Sequence of chain 1.A:
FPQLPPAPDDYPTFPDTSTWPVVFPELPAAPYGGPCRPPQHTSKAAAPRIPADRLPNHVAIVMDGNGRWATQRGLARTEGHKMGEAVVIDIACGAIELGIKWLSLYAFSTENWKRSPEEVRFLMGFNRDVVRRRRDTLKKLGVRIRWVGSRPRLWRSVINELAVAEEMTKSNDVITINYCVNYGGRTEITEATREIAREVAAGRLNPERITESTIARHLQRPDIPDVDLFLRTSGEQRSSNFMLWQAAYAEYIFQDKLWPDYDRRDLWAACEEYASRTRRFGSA

Binding-site contacts:
Ligand atom C9 contacts residue TYR179 of chain 1.A at 3.8 Å (hydrophobic).
Ligand atom O3A contacts residue ASN66 of chain 1.A at 3.2 Å (h-bond).
Ligand atom O1 contacts residue GLY65 of chain 1.A at 3.6 Å.
Ligand atom C2 contacts residue HIS81 of chain 1.A at 3.8 Å.
Ligand atom C1 contacts residue MET63 of chain 1.A at 3.3 Å (hydrophobic).
Ligand atom PA contacts residue MG1 of chain 1.E at 3.3 Å.
Ligand atom PA contacts residue ARG115 of chain 1.A at 3.8 Å.
Ligand atom C10 contacts residue GLY84 of chain 1.A at 3.6 Å.
Ligand atom PB contacts residue GLY67 of chain 1.A at 3.7 Å.
Ligand atom O2B contacts residue MG1 of chain 1.E at 2.1 Å.
Ligand atom PB contacts residue MG1 of chain 1.E at 3.2 Å.
Ligand atom O2A contacts residue MG1 of chain 1.E at 2.1 Å.
Ligand atom C10 contacts residue TRP259 of chain 1.A at 3.7 Å (hydrophobic).
Ligand atom C2 contacts residue ARG115 of chain 1.A at 3.8 Å.
Ligand atom O1B contacts residue ARG77 of chain 1.A at 3.1 Å (salt-bridge).
Ligand atom O2A contacts residue ASP64 of chain 1.A at 2.9 Å (salt-bridge).
Ligand atom O3B contacts residue GLY65 of chain 1.A at 3.4 Å.
Ligand atom O1A contacts residue ARG77 of chain 1.A at 3.0 Å (salt-bridge).
Ligand atom O3A contacts residue ASP64 of chain 1.A at 3.7 Å.
Ligand atom PB contacts residue ARG68 of chain 1.A at 3.7 Å.
Ligand atom O3A contacts residue MG1 of chain 1.E at 3.5 Å.
Ligand atom O1 contacts residue ASN66 of chain 1.A at 3.5 Å (h-bond).
Ligand atom O3A contacts residue GLY65 of chain 1.A at 3.4 Å (h-bond).
Ligand atom PA contacts residue ASP64 of chain 1.A at 3.6 Å.
Ligand atom O1 contacts residue ASP64 of chain 1.A at 3.6 Å.
Ligand atom O3B contacts residue GLY67 of chain 1.A at 3.4 Å (h-bond).
Ligand atom C10 contacts residue MET63 of chain 1.A at 3.8 Å (hydrophobic).
Ligand atom O1A contacts residue HIS81 of chain 1.A at 3.3 Å.
Ligand atom O3B contacts residue ARG68 of chain 1.A at 2.7 Å (salt-bridge).
Ligand atom O1A contacts residue ARG115 of chain 1.A at 2.8 Å (salt-bridge).
Ligand atom O2A contacts residue ARG115 of chain 1.A at 2.9 Å (salt-bridge).
Ligand atom O2B contacts residue ARG68 of chain 1.A at 2.8 Å (salt-bridge).
Ligand atom O2B contacts residue ASP64 of chain 1.A at 3.0 Å (salt-bridge).
Ligand atom O3A contacts residue GLY67 of chain 1.A at 3.0 Å (h-bond).
Ligand atom C9 contacts residue ASN127 of chain 1.A at 3.8 Å.
Ligand atom C6 contacts residue ALA107 of chain 1.A at 3.5 Å (hydrophobic).
Ligand atom C8 contacts residue MET63 of chain 1.A at 3.8 Å (hydrophobic).
Ligand atom C10 contacts residue VAL88 of chain 1.A at 3.5 Å (hydrophobic).
Ligand atom C5 contacts residue MET63 of chain 1.A at 3.7 Å (hydrophobic).
Ligand atom C7 contacts residue ASN66 of chain 1.A at 3.6 Å.

A protein and the small-molecule ligand that binds it are described below.
Small molecule (SMILES): CC(C)=CCC/C(C)=C/CO[P](=O)(O)OP(=O)(O)O

Sequence of chain 1.C:
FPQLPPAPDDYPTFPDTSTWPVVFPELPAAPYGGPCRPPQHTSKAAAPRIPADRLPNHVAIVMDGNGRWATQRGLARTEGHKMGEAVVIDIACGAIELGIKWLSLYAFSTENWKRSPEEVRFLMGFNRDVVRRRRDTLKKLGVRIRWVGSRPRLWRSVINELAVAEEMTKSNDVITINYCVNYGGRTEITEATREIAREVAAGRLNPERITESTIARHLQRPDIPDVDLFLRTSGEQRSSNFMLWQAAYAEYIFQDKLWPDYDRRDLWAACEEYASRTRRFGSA